Sequence of chain 1.H:
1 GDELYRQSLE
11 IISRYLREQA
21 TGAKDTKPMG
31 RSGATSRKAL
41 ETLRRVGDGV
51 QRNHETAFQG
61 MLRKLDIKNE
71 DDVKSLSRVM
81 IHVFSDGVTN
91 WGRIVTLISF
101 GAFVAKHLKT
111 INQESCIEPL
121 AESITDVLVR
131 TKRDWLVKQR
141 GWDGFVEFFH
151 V

Binding-site contacts:
Ligand atom CAX contacts residue VAL83 of chain 1.H at 3.5 Å (hydrophobic).
Ligand atom CAM contacts residue LEU97 of chain 1.H at 3.6 Å (hydrophobic).
Ligand atom CAY contacts residue PHE100 of chain 1.H at 3.6 Å (hydrophobic).
Ligand atom CAQ contacts residue THR96 of chain 1.H at 3.9 Å.
Ligand atom CAD contacts residue LEU97 of chain 1.H at 3.6 Å (hydrophobic).
Ligand atom CAU contacts residue MET61 of chain 1.H at 3.8 Å (hydrophobic).
Ligand atom CAO contacts residue LEU97 of chain 1.H at 3.8 Å (hydrophobic).
Ligand atom CAE contacts residue PHE58 of chain 1.H at 3.7 Å (hydrophobic).
Ligand atom CAJ contacts residue LEU65 of chain 1.H at 3.7 Å (hydrophobic).
Ligand atom CAE contacts residue PHE100 of chain 1.H at 3.8 Å (hydrophobic).
Ligand atom CAV contacts residue MET80 of chain 1.H at 3.9 Å (hydrophobic).
Ligand atom OAS contacts residue LEU97 of chain 1.H at 3.7 Å.
Ligand atom CAH contacts residue MET61 of chain 1.H at 3.9 Å (hydrophobic).
Ligand atom OAA contacts residue PHE84 of chain 1.H at 3.8 Å.
Ligand atom CAF contacts residue MET80 of chain 1.H at 3.9 Å (hydrophobic).
Ligand atom CAY contacts residue MET80 of chain 1.H at 3.9 Å (hydrophobic).
Ligand atom CAE contacts residue MET61 of chain 1.H at 3.8 Å (hydrophobic).
Ligand atom CAK contacts residue LEU97 of chain 1.H at 3.6 Å (hydrophobic).
Ligand atom CAO contacts residue VAL83 of chain 1.H at 3.9 Å (hydrophobic).
Ligand atom OAA contacts residue ARG93 of chain 1.H at 3.2 Å (salt-bridge).
Ligand atom CAI contacts residue MET80 of chain 1.H at 4.0 Å (hydrophobic).
Ligand atom CAD contacts residue ILE124 of chain 1.H at 3.8 Å (hydrophobic).
Ligand atom CAQ contacts residue LEU97 of chain 1.H at 3.8 Å (hydrophobic).
Ligand atom CAK contacts residue PHE100 of chain 1.H at 3.4 Å (hydrophobic).
Ligand atom OAB contacts residue ARG93 of chain 1.H at 3.7 Å.
Ligand atom CAD contacts residue PHE100 of chain 1.H at 3.6 Å (hydrophobic).
Ligand atom CAL contacts residue PHE100 of chain 1.H at 3.9 Å (hydrophobic).
Ligand atom CAD contacts residue GLY101 of chain 1.H at 3.8 Å.
Ligand atom OAA contacts residue VAL83 of chain 1.H at 3.3 Å (h-bond).
Ligand atom CAG contacts residue MET61 of chain 1.H at 3.5 Å (hydrophobic).
Ligand atom CAW contacts residue THR96 of chain 1.H at 3.8 Å.
Ligand atom NBC contacts residue VAL83 of chain 1.H at 3.7 Å.
Ligand atom CAI contacts residue PHE100 of chain 1.H at 3.8 Å (hydrophobic).
Ligand atom CAZ contacts residue PHE100 of chain 1.H at 3.4 Å (hydrophobic).
Ligand atom CAC contacts residue PHE100 of chain 1.H at 3.8 Å (hydrophobic).
Ligand atom CAT contacts residue VAL83 of chain 1.H at 3.8 Å (hydrophobic).
Ligand atom CAT contacts residue ARG93 of chain 1.H at 3.9 Å.
Ligand atom CAC contacts residue ILE124 of chain 1.H at 3.9 Å (hydrophobic).
Ligand atom CAM contacts residue PHE84 of chain 1.H at 3.4 Å (hydrophobic).
Ligand atom CAZ contacts residue MET80 of chain 1.H at 3.8 Å (hydrophobic).

A small-molecule ligand and the protein it binds are described below.
Small molecule (SMILES): O=C(O)c1c(CCCOc2cccc3ccccc23)c2cccc3c2n1CCC3